Binding-site contacts:
Ligand atom C3 contacts residue ASN400 of chain 1.A at 3.9 Å.
Ligand atom N2 contacts residue ASN400 of chain 1.A at 3.0 Å (h-bond).
Ligand atom C7 contacts residue THR387 of chain 1.A at 4.2 Å.
Ligand atom C7 contacts residue THR402 of chain 1.A at 3.7 Å.
Ligand atom O5 contacts residue ASN400 of chain 1.A at 2.4 Å (h-bond).
Ligand atom C1 contacts residue ASN400 of chain 1.A at 1.5 Å.
Ligand atom C3 contacts residue THR402 of chain 1.A at 4.0 Å.
Ligand atom O7 contacts residue VAL386 of chain 1.A at 4.2 Å.
Ligand atom N2 contacts residue THR402 of chain 1.A at 2.9 Å (h-bond).
Ligand atom C8 contacts residue ASN400 of chain 1.A at 3.6 Å.
Ligand atom C1 contacts residue THR402 of chain 1.A at 3.6 Å.
Ligand atom C7 contacts residue VAL386 of chain 1.A at 4.2 Å (hydrophobic).
Ligand atom C2 contacts residue THR402 of chain 1.A at 3.7 Å.
Ligand atom O7 contacts residue THR387 of chain 1.A at 3.4 Å.
Ligand atom C4 contacts residue ASN400 of chain 1.A at 4.3 Å.
Ligand atom C2 contacts residue ASN400 of chain 1.A at 2.6 Å.
Ligand atom C8 contacts residue THR387 of chain 1.A at 4.1 Å.
Ligand atom C5 contacts residue ASN400 of chain 1.A at 3.8 Å.
Ligand atom O7 contacts residue ASN400 of chain 1.A at 3.2 Å (h-bond).
Ligand atom C8 contacts residue VAL386 of chain 1.A at 3.5 Å (hydrophobic).
Ligand atom C8 contacts residue THR402 of chain 1.A at 3.8 Å.
Ligand atom C7 contacts residue ASN400 of chain 1.A at 3.1 Å.

Sequence of chain 1.A:
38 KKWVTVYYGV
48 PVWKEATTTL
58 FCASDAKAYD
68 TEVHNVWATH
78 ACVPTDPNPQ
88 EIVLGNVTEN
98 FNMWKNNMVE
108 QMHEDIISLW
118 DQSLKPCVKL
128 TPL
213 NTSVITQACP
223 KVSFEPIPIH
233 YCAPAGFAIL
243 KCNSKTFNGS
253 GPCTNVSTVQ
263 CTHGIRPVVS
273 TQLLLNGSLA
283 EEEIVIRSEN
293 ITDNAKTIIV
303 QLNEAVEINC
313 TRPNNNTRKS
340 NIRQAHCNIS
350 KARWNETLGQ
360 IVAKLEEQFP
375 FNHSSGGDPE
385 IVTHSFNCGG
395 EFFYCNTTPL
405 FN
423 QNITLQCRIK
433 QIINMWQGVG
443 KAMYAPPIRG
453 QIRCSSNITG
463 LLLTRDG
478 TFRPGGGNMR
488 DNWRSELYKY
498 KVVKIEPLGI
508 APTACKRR

This protein binds this small molecule.
Small molecule (SMILES): CC(=O)N[C@@H]1[C@@H](O)[C@H](O)[C@@H](CO)O[C@H]1O